Binding-site contacts:
Ligand atom N6 contacts residue ALA132 of chain 1.D at 2.9 Å (h-bond).
Ligand atom O2G contacts residue SER163 of chain 1.D at 3.4 Å (h-bond).
Ligand atom O3B contacts residue MG1 of chain 1.H at 3.6 Å.
Ligand atom O5' contacts residue THR168 of chain 1.D at 3.8 Å.
Ligand atom C6 contacts residue GLN346 of chain 1.D at 3.5 Å.
Ligand atom PG contacts residue MG1 of chain 1.H at 3.4 Å.
Ligand atom O1A contacts residue GLY165 of chain 1.D at 3.4 Å.
Ligand atom N3 contacts residue ALA69 of chain 1.D at 3.9 Å.
Ligand atom N7 contacts residue GLN346 of chain 1.D at 3.8 Å.
Ligand atom O1B contacts residue GLY165 of chain 1.D at 3.4 Å (h-bond).
Ligand atom O3B contacts residue SER163 of chain 1.D at 3.6 Å.
Ligand atom O2G contacts residue LYS166 of chain 1.D at 3.8 Å.
Ligand atom O3A contacts residue GLY165 of chain 1.D at 3.3 Å (h-bond).
Ligand atom O3' contacts residue ARG129 of chain 1.D at 2.9 Å (salt-bridge).
Ligand atom O1A contacts residue LYS166 of chain 1.D at 3.9 Å.
Ligand atom O2' contacts residue ARG129 of chain 1.D at 3.7 Å.
Ligand atom PA contacts residue SER167 of chain 1.D at 3.9 Å.
Ligand atom O1B contacts residue SER163 of chain 1.D at 3.6 Å.
Ligand atom O1A contacts residue SER167 of chain 1.D at 3.3 Å (h-bond).
Ligand atom C2 contacts residue LEU131 of chain 1.D at 3.5 Å (hydrophobic).
Ligand atom PB contacts residue MG1 of chain 1.H at 3.4 Å.
Ligand atom O2B contacts residue SER167 of chain 1.D at 2.7 Å (h-bond).
Ligand atom O2G contacts residue LYS162 of chain 1.D at 3.7 Å.
Ligand atom C2 contacts residue GLU130 of chain 1.D at 3.6 Å.
Ligand atom O2A contacts residue SER167 of chain 1.D at 3.6 Å.
Ligand atom C8 contacts residue GLN346 of chain 1.D at 3.7 Å.
Ligand atom S1G contacts residue GLN201 of chain 1.D at 3.9 Å.
Ligand atom O1A contacts residue THR168 of chain 1.D at 2.8 Å (h-bond).
Ligand atom O1B contacts residue SER164 of chain 1.D at 3.2 Å (h-bond).
Ligand atom O3G contacts residue MG1 of chain 1.H at 2.1 Å.
Ligand atom N1 contacts residue ALA132 of chain 1.D at 3.0 Å (h-bond).
Ligand atom C2 contacts residue ALA132 of chain 1.D at 3.5 Å (hydrophobic).
Ligand atom O2A contacts residue MG1 of chain 1.H at 3.4 Å.
Ligand atom O3A contacts residue SER164 of chain 1.D at 3.9 Å.
Ligand atom O2B contacts residue MG1 of chain 1.H at 2.1 Å.
Ligand atom N6 contacts residue GLN346 of chain 1.D at 2.7 Å (h-bond).
Ligand atom C6 contacts residue ALA132 of chain 1.D at 3.4 Å (hydrophobic).
Ligand atom N1 contacts residue LEU131 of chain 1.D at 3.6 Å.
Ligand atom C2 contacts residue ALA69 of chain 1.D at 3.9 Å (hydrophobic).
Ligand atom O1B contacts residue LYS166 of chain 1.D at 3.1 Å.

Sequence of chain 1.D:
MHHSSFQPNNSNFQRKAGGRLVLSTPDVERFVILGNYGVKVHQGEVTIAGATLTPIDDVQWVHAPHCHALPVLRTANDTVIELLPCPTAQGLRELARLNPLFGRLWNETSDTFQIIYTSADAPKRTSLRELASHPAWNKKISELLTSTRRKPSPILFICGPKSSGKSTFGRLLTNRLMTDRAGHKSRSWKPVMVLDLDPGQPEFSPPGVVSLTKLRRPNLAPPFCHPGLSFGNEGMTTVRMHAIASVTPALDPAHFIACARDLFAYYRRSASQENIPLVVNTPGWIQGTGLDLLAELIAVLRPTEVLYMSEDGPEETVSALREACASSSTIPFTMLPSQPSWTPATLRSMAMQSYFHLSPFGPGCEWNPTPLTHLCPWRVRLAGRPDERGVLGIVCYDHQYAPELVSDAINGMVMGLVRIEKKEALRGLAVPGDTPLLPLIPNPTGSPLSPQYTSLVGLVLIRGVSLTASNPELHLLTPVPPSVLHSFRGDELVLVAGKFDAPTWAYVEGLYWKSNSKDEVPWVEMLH

This protein binds this small molecule.
Small molecule (SMILES): Nc1ncnc2c1ncn2[C@@H]1O[C@H](COP(=O)(O)OP(=O)(O)OP(O)(O)=S)[C@@H](O)[C@H]1O